Sequence of chain 1.A:
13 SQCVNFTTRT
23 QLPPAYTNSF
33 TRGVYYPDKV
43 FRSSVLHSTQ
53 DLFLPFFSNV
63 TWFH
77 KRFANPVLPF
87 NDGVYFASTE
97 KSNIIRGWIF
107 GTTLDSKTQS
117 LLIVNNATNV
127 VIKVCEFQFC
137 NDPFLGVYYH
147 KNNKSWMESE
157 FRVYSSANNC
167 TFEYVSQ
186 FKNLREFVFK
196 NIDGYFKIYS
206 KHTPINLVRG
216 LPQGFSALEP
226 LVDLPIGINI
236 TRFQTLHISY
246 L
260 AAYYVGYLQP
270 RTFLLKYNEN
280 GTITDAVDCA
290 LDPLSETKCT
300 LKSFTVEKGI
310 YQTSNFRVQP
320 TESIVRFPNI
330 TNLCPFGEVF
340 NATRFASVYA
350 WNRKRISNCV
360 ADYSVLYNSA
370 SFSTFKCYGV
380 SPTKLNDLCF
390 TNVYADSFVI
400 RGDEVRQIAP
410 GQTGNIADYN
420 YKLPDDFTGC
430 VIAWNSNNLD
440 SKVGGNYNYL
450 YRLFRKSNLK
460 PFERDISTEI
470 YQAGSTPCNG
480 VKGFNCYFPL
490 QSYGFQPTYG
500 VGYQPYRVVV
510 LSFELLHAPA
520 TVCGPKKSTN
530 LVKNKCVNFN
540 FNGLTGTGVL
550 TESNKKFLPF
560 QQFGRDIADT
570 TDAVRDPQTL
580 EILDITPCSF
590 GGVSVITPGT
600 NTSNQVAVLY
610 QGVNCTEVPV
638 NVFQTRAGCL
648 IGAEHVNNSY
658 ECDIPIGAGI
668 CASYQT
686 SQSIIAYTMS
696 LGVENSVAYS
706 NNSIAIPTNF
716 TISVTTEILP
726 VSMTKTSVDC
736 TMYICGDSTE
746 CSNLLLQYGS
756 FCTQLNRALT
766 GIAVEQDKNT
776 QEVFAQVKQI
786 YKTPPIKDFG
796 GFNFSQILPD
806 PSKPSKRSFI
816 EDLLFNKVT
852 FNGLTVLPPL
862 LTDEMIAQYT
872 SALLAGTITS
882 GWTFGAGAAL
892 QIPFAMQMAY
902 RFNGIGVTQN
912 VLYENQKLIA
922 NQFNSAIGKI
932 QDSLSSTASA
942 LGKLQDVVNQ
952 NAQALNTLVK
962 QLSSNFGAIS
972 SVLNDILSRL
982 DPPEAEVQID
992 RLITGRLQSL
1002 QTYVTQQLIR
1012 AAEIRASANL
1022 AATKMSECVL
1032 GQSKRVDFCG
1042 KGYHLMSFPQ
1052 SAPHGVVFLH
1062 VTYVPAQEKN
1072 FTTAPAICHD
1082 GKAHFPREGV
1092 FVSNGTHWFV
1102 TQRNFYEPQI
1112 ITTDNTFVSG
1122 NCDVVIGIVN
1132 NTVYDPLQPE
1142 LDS

A small-molecule ligand and the protein it binds are described below.
Small molecule (SMILES): CC(=O)N[C@H]1[C@H](O[C@H]2[C@H](O)[C@@H](NC(C)=O)CO[C@@H]2CO)O[C@H](CO)[C@@H](O)[C@@H]1O

Binding-site contacts:
Ligand atom O4 contacts residue LEU919 of chain 1.A at 4.5 Å.
Ligand atom N2 contacts residue ASN714 of chain 1.A at 2.8 Å (h-bond).
Ligand atom C1 contacts residue ASN714 of chain 1.A at 1.4 Å.
Ligand atom C7 contacts residue ASN714 of chain 1.A at 3.1 Å.
Ligand atom O6 contacts residue ASN714 of chain 1.A at 4.2 Å.
Ligand atom O6 contacts residue GLN923 of chain 1.A at 3.5 Å (h-bond).
Ligand atom C4 contacts residue ASN714 of chain 1.A at 4.2 Å.
Ligand atom C2 contacts residue ASN714 of chain 1.A at 2.4 Å.
Ligand atom O7 contacts residue LEU919 of chain 1.A at 3.8 Å.
Ligand atom C7 contacts residue LEU919 of chain 1.A at 4.0 Å (hydrophobic).
Ligand atom C7 contacts residue GLN1068 of chain 1.A at 4.3 Å.
Ligand atom O6 contacts residue THR716 of chain 1.A at 4.5 Å.
Ligand atom C8 contacts residue ASN714 of chain 1.A at 4.2 Å.
Ligand atom O5 contacts residue GLN1068 of chain 1.A at 3.5 Å (h-bond).
Ligand atom O6 contacts residue PHE715 of chain 1.A at 4.3 Å.
Ligand atom O5 contacts residue ASN714 of chain 1.A at 2.4 Å (h-bond).
Ligand atom O7 contacts residue GLN1068 of chain 1.A at 3.3 Å (h-bond).
Ligand atom C8 contacts residue LEU919 of chain 1.A at 4.0 Å (hydrophobic).
Ligand atom C5 contacts residue ASN714 of chain 1.A at 3.7 Å.
Ligand atom C8 contacts residue GLN923 of chain 1.A at 4.2 Å.
Ligand atom C1 contacts residue GLN1068 of chain 1.A at 3.8 Å.
Ligand atom O7 contacts residue ASN714 of chain 1.A at 2.9 Å (h-bond).
Ligand atom C3 contacts residue ASN714 of chain 1.A at 3.8 Å.
Ligand atom C6 contacts residue GLN923 of chain 1.A at 4.2 Å.
Ligand atom C2 contacts residue GLN1068 of chain 1.A at 4.3 Å.